Binding-site contacts:
Ligand atom O5 contacts residue GLN823 of chain 1.C at 3.4 Å (h-bond).
Ligand atom C1 contacts residue GLN823 of chain 1.C at 3.9 Å.
Ligand atom C3 contacts residue ASN607 of chain 1.B at 3.8 Å.
Ligand atom C2 contacts residue ASN607 of chain 1.B at 2.5 Å.
Ligand atom N2 contacts residue THR609 of chain 1.B at 4.0 Å.
Ligand atom C8 contacts residue THR609 of chain 1.B at 3.5 Å.
Ligand atom O5 contacts residue ASN607 of chain 1.B at 2.4 Å (h-bond).
Ligand atom N2 contacts residue ASN607 of chain 1.B at 2.9 Å (h-bond).
Ligand atom C1 contacts residue ASN607 of chain 1.B at 1.4 Å.
Ligand atom C7 contacts residue ASN607 of chain 1.B at 4.2 Å.
Ligand atom O7 contacts residue THR609 of chain 1.B at 3.7 Å.
Ligand atom C5 contacts residue ASN607 of chain 1.B at 3.6 Å.
Ligand atom C7 contacts residue THR609 of chain 1.B at 3.5 Å.
Ligand atom O6 contacts residue GLN823 of chain 1.C at 3.6 Å (h-bond).
Ligand atom C4 contacts residue ASN607 of chain 1.B at 4.2 Å.
Ligand atom O6 contacts residue ASN607 of chain 1.B at 4.4 Å.

Sequence of chain 1.C:
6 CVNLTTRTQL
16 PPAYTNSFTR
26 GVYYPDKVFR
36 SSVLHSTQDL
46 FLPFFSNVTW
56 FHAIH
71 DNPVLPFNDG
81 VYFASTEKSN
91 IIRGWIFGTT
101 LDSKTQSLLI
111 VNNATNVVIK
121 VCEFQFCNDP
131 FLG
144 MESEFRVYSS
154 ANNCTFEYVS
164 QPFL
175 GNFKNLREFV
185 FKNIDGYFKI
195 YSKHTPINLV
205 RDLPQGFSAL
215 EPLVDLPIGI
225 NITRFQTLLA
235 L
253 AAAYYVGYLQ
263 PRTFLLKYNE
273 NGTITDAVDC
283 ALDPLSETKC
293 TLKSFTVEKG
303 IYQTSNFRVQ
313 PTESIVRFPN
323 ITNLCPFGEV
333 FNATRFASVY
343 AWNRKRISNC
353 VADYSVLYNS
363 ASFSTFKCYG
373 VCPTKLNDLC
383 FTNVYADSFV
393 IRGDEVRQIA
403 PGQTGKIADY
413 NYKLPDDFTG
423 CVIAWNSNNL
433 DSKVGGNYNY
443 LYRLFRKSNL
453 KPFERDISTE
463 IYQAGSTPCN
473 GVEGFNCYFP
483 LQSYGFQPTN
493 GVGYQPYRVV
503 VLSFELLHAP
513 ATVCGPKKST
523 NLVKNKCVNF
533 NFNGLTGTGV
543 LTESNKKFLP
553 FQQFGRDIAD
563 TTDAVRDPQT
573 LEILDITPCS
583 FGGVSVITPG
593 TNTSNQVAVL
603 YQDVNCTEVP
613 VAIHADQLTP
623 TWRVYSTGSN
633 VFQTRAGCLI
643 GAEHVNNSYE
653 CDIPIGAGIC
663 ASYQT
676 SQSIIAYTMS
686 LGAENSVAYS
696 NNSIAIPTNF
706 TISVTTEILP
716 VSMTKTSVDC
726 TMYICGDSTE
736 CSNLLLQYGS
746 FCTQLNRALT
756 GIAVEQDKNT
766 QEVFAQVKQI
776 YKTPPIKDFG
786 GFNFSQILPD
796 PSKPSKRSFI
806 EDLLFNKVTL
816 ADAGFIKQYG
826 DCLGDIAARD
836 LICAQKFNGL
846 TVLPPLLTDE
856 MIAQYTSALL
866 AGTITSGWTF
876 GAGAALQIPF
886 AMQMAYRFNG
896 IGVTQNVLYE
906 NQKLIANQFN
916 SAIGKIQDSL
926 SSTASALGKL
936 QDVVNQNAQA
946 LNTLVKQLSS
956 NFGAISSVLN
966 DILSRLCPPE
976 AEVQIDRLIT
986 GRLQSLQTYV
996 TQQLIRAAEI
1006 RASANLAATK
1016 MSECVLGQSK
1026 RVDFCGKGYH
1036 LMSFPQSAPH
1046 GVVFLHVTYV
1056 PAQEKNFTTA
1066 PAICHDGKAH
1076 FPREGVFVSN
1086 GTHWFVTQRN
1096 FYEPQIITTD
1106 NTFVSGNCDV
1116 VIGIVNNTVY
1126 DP

This protein binds this small molecule.
Small molecule (SMILES): CC(=O)N[C@@H]1[C@@H](O)[C@H](O)[C@@H](CO)O[C@H]1O

Sequence of chain 1.B:
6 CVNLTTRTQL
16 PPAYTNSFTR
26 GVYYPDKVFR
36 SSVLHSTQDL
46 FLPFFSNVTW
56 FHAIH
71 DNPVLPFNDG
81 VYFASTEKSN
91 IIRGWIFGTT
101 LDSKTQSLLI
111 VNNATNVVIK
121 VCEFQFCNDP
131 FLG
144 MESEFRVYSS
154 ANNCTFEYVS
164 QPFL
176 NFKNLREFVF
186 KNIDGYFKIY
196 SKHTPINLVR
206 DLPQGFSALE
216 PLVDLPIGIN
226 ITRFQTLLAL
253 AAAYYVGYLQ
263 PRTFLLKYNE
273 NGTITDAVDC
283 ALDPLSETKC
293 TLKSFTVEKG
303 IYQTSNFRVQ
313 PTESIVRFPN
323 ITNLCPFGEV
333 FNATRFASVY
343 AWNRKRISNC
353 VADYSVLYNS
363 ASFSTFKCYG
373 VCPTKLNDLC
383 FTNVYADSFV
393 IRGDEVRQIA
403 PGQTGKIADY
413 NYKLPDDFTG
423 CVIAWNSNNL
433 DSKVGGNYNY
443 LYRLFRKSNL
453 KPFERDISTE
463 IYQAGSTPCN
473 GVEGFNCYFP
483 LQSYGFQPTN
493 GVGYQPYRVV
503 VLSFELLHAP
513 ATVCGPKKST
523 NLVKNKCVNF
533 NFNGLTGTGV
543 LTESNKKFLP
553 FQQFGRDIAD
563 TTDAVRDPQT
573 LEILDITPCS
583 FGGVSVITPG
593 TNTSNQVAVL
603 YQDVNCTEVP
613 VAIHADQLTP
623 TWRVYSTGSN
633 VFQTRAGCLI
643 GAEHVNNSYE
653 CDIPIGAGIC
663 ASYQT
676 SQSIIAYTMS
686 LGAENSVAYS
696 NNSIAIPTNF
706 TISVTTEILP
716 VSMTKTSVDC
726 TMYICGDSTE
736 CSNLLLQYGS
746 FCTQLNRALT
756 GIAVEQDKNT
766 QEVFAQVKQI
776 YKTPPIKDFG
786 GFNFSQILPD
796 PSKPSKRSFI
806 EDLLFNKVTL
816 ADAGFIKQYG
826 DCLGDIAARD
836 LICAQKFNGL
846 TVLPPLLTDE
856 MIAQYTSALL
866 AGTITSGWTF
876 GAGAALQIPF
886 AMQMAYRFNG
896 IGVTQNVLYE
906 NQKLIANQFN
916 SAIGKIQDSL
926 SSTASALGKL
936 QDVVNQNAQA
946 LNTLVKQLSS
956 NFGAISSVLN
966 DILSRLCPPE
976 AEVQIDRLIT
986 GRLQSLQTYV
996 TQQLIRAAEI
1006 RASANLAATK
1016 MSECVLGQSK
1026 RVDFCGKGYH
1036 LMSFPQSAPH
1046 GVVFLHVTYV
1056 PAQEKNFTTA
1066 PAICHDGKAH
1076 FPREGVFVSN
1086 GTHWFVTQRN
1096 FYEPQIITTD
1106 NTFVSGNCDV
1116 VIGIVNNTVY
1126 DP